Binding-site contacts:
Ligand atom O1 contacts residue ARG230 of chain 1.A at 3.7 Å.
Ligand atom O6 contacts residue VAL193 of chain 1.A at 4.1 Å.
Ligand atom O4 contacts residue LEU189 of chain 1.A at 4.2 Å.
Ligand atom C6 contacts residue GLY228 of chain 1.A at 4.0 Å.
Ligand atom C5 contacts residue ARG230 of chain 1.A at 2.9 Å.
Ligand atom C2 contacts residue SIA1 of chain 1.K at 3.7 Å.
Ligand atom C2 contacts residue ASN138 of chain 1.A at 4.0 Å.
Ligand atom C4 contacts residue SIA1 of chain 1.K at 2.3 Å.
Ligand atom C1 contacts residue ARG230 of chain 1.A at 3.2 Å.
Ligand atom O6 contacts residue GLN229 of chain 1.A at 4.0 Å.
Ligand atom O6 contacts residue ARG230 of chain 1.A at 3.4 Å (salt-bridge).
Ligand atom O3 contacts residue SIA1 of chain 1.K at 1.6 Å.
Ligand atom C3 contacts residue SIA1 of chain 1.K at 2.5 Å.
Ligand atom O2 contacts residue SIA1 of chain 1.K at 4.5 Å.
Ligand atom C6 contacts residue SIA1 of chain 1.K at 3.8 Å.
Ligand atom C4 contacts residue ARG230 of chain 1.A at 4.3 Å.
Ligand atom O5 contacts residue ARG230 of chain 1.A at 2.6 Å (salt-bridge).
Ligand atom C1 contacts residue GLY228 of chain 1.A at 4.4 Å.
Ligand atom O6 contacts residue GLY228 of chain 1.A at 3.4 Å (h-bond).
Ligand atom O2 contacts residue ASN138 of chain 1.A at 3.8 Å.
Ligand atom O6 contacts residue LEU189 of chain 1.A at 4.0 Å.
Ligand atom C5 contacts residue SIA1 of chain 1.K at 3.7 Å.
Ligand atom O4 contacts residue SIA1 of chain 1.K at 2.0 Å (h-bond).
Ligand atom O4 contacts residue GLN229 of chain 1.A at 3.5 Å (h-bond).
Ligand atom C6 contacts residue ARG230 of chain 1.A at 3.2 Å.
Ligand atom C3 contacts residue ASN138 of chain 1.A at 4.0 Å.
Ligand atom O3 contacts residue ASN138 of chain 1.A at 2.9 Å (h-bond).

The small molecule below binds the protein below.
Small molecule (SMILES): CC(=O)N[C@@H]1[C@@H](OC2O[C@H](CO)[C@H](O)[C@H](O)[C@H]2O)[C@H](O)[C@@H](CO)O[C@H]1O

Sequence of chain 1.A:
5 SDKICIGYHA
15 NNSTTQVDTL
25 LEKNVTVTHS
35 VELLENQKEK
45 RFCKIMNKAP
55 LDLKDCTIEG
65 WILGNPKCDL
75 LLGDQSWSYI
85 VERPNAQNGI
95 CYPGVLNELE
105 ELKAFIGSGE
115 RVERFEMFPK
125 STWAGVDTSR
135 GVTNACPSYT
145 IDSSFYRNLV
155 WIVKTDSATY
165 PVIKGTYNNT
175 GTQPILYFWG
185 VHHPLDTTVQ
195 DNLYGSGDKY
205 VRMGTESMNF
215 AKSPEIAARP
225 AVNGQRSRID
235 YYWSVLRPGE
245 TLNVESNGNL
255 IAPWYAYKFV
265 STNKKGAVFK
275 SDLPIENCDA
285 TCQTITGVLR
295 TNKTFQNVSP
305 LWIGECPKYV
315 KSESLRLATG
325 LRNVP